Binding-site contacts:
Ligand atom NH1 contacts residue GLU146 of chain 4.A at 2.6 Å (salt-bridge).
Ligand atom C3 contacts residue TYR322 of chain 4.A at 2.8 Å (hydrophobic).
Ligand atom C8 contacts residue GLU195 of chain 4.A at 3.8 Å.
Ligand atom NH2 contacts residue ARG74 of chain 4.A at 3.4 Å (salt-bridge).
Ligand atom O1B contacts residue TYR264 of chain 4.A at 3.2 Å (h-bond).
Ligand atom C9 contacts residue GLU195 of chain 4.A at 3.8 Å.
Ligand atom C1 contacts residue ARG288 of chain 4.A at 3.8 Å.
Ligand atom C11 contacts residue ILE141 of chain 4.A at 3.8 Å (hydrophobic).
Ligand atom O10 contacts residue ARG70 of chain 4.A at 2.9 Å (salt-bridge).
Ligand atom O1B contacts residue ARG211 of chain 4.A at 3.3 Å (salt-bridge).
Ligand atom C1 contacts residue TYR322 of chain 4.A at 3.1 Å (hydrophobic).
Ligand atom O9 contacts residue ARG143 of chain 4.A at 3.0 Å (salt-bridge).
Ligand atom O1A contacts residue ARG36 of chain 4.A at 2.8 Å (salt-bridge).
Ligand atom NH1 contacts residue GLU37 of chain 4.A at 3.8 Å.
Ligand atom C9 contacts residue ALA165 of chain 4.A at 3.6 Å (hydrophobic).
Ligand atom O1A contacts residue TYR322 of chain 4.A at 3.6 Å (h-bond).
Ligand atom C4 contacts residue TYR322 of chain 4.A at 3.4 Å (hydrophobic).
Ligand atom C11 contacts residue TRP97 of chain 4.A at 3.9 Å (hydrophobic).
Ligand atom C6 contacts residue TYR322 of chain 4.A at 3.7 Å (hydrophobic).
Ligand atom O8 contacts residue GLU196 of chain 4.A at 3.8 Å.
Ligand atom O8 contacts residue ARG211 of chain 4.A at 3.8 Å.
Ligand atom NH2 contacts residue GLU37 of chain 4.A at 3.4 Å (salt-bridge).
Ligand atom O1A contacts residue ARG288 of chain 4.A at 3.0 Å (salt-bridge).
Ligand atom C11 contacts residue ARG143 of chain 4.A at 3.8 Å.
Ligand atom C6 contacts residue GLU196 of chain 4.A at 3.8 Å.
Ligand atom NH2 contacts residue TRP97 of chain 4.A at 2.7 Å (h-bond).
Ligand atom CZ contacts residue GLU37 of chain 4.A at 3.5 Å.
Ligand atom O1B contacts residue TYR322 of chain 4.A at 3.5 Å (h-bond).
Ligand atom NH2 contacts residue ASP69 of chain 4.A at 3.2 Å (salt-bridge).
Ligand atom O8 contacts residue GLU195 of chain 4.A at 2.9 Å (salt-bridge).
Ligand atom NH1 contacts residue TRP97 of chain 4.A at 3.1 Å (h-bond).
Ligand atom C3 contacts residue GLU37 of chain 4.A at 3.8 Å.
Ligand atom C4 contacts residue GLU37 of chain 4.A at 3.9 Å.
Ligand atom NE contacts residue GLU37 of chain 4.A at 3.5 Å (salt-bridge).
Ligand atom O1B contacts residue ARG288 of chain 4.A at 3.0 Å (salt-bridge).
Ligand atom CZ contacts residue TRP97 of chain 4.A at 3.3 Å (hydrophobic).
Ligand atom O9 contacts residue GLU195 of chain 4.A at 2.9 Å (salt-bridge).
Ligand atom O6 contacts residue TYR322 of chain 4.A at 3.4 Å (h-bond).
Ligand atom C1 contacts residue ARG36 of chain 4.A at 3.9 Å.
Ligand atom C2 contacts residue TYR322 of chain 4.A at 2.8 Å (hydrophobic).

Sequence of chain 4.A:
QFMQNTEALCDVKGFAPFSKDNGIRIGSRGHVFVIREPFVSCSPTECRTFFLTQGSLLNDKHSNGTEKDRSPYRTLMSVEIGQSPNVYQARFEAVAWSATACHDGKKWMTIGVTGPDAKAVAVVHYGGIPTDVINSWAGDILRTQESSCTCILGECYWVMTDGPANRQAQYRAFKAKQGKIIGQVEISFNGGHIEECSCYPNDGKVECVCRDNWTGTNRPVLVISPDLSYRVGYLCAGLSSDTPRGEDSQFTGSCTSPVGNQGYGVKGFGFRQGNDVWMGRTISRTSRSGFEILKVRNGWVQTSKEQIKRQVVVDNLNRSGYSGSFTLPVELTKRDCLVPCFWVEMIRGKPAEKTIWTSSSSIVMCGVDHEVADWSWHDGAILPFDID

The protein below binds the small molecule below.
Small molecule (SMILES): [H]/N=C(\N)N[C@H]1C=C(C(=O)O)O[C@@H]([C@H](O)[C@H](O)CO)[C@@H]1NC(C)=O